This protein binds this small molecule.
Small molecule (SMILES): CC(=O)N[C@H]1[C@H](O[C@H]2[C@H](O)[C@@H](NC(C)=O)CO[C@@H]2CO)O[C@H](CO)[C@@H](O)[C@@H]1O

Binding-site contacts:
Ligand atom O7 contacts residue PHE19 of chain 1.A at 4.2 Å.
Ligand atom C8 contacts residue LEU48 of chain 1.A at 3.2 Å (hydrophobic).
Ligand atom C2 contacts residue ASP16 of chain 1.A at 4.3 Å.
Ligand atom N2 contacts residue ASN20 of chain 1.A at 3.4 Å (h-bond).
Ligand atom C7 contacts residue LEU48 of chain 1.A at 3.9 Å (hydrophobic).
Ligand atom O5 contacts residue ASN20 of chain 1.A at 2.2 Å (h-bond).
Ligand atom C5 contacts residue ASN20 of chain 1.A at 3.6 Å.
Ligand atom O3 contacts residue ASN47 of chain 1.A at 4.1 Å.
Ligand atom C5 contacts residue ASN47 of chain 1.A at 4.5 Å.
Ligand atom O7 contacts residue ASN47 of chain 1.A at 3.3 Å (h-bond).
Ligand atom O4 contacts residue ASN47 of chain 1.A at 4.0 Å.
Ligand atom C2 contacts residue ASN47 of chain 1.A at 3.6 Å.
Ligand atom C3 contacts residue ASN47 of chain 1.A at 3.9 Å.
Ligand atom C8 contacts residue VAL44 of chain 1.A at 4.0 Å (hydrophobic).
Ligand atom C7 contacts residue ASN20 of chain 1.A at 4.2 Å.
Ligand atom C7 contacts residue PHE19 of chain 1.A at 4.3 Å (hydrophobic).
Ligand atom N2 contacts residue ASP16 of chain 1.A at 4.4 Å.
Ligand atom O7 contacts residue ASN20 of chain 1.A at 3.8 Å.
Ligand atom C1 contacts residue ASN20 of chain 1.A at 1.5 Å.
Ligand atom O7 contacts residue ASP16 of chain 1.A at 2.5 Å.
Ligand atom C2 contacts residue ASN20 of chain 1.A at 2.7 Å.
Ligand atom C4 contacts residue ASN47 of chain 1.A at 3.9 Å.
Ligand atom C1 contacts residue ASN47 of chain 1.A at 4.2 Å.
Ligand atom O5 contacts residue ASN47 of chain 1.A at 4.0 Å.
Ligand atom C4 contacts residue ASN20 of chain 1.A at 4.2 Å.
Ligand atom C7 contacts residue ASP16 of chain 1.A at 3.7 Å.
Ligand atom O6 contacts residue ASN47 of chain 1.A at 4.5 Å.
Ligand atom N2 contacts residue LEU48 of chain 1.A at 4.0 Å.
Ligand atom C3 contacts residue ASN20 of chain 1.A at 3.9 Å.
Ligand atom C7 contacts residue ASN47 of chain 1.A at 4.4 Å.

Sequence of chain 1.A:
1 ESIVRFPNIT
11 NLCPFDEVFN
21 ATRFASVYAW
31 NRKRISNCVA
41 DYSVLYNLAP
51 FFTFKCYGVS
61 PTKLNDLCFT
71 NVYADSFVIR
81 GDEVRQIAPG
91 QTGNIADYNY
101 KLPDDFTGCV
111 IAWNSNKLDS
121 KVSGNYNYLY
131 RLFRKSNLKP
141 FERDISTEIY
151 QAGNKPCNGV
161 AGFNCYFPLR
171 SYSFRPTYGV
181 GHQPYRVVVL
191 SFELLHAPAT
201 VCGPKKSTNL